Binding-site contacts:
Ligand atom CD contacts residue TRP130 of chain 1.A at 3.4 Å (hydrophobic).
Ligand atom CA contacts residue HIS141 of chain 1.A at 3.8 Å.
Ligand atom CG contacts residue HIS141 of chain 1.A at 3.6 Å.
Ligand atom CG contacts residue GLN95 of chain 1.A at 3.7 Å.
Ligand atom N contacts residue HIS141 of chain 1.A at 3.6 Å.
Ligand atom C contacts residue ASP143 of chain 1.A at 2.8 Å.
Ligand atom NE contacts residue SER138 of chain 1.A at 2.6 Å (h-bond).
Ligand atom C contacts residue HIS141 of chain 1.A at 3.5 Å.
Ligand atom CQ1 contacts residue GLU58 of chain 1.A at 3.8 Å.
Ligand atom O contacts residue ASP143 of chain 1.A at 2.5 Å (salt-bridge).
Ligand atom CG contacts residue AKG1 of chain 1.C at 3.6 Å.
Ligand atom CZ contacts residue SER138 of chain 1.A at 3.6 Å.
Ligand atom O contacts residue HIS141 of chain 1.A at 2.9 Å (h-bond).
Ligand atom CB contacts residue HIS141 of chain 1.A at 3.2 Å.
Ligand atom NH2 contacts residue GLN95 of chain 1.A at 3.4 Å (h-bond).
Ligand atom OXT contacts residue TRP234 of chain 1.A at 3.5 Å.
Ligand atom CA contacts residue GLN95 of chain 1.A at 3.4 Å.
Ligand atom NE contacts residue TRP130 of chain 1.A at 3.6 Å.
Ligand atom O contacts residue ZN1 of chain 1.D at 2.7 Å.
Ligand atom NH1 contacts residue SER138 of chain 1.A at 3.7 Å.
Ligand atom CD contacts residue AKG1 of chain 1.C at 3.1 Å.
Ligand atom CQ1 contacts residue SER138 of chain 1.A at 3.1 Å.
Ligand atom CQ2 contacts residue GLN95 of chain 1.A at 3.4 Å.
Ligand atom CZ contacts residue GLU58 of chain 1.A at 4.0 Å.
Ligand atom NH2 contacts residue TRP130 of chain 1.A at 3.9 Å.
Ligand atom OXT contacts residue ASP143 of chain 1.A at 2.7 Å (salt-bridge).
Ligand atom CQ1 contacts residue ILE137 of chain 1.A at 3.4 Å (hydrophobic).
Ligand atom O contacts residue AKG1 of chain 1.C at 3.6 Å (h-bond).
Ligand atom CD contacts residue SER138 of chain 1.A at 3.3 Å.
Ligand atom C contacts residue ZN1 of chain 1.D at 3.9 Å.
Ligand atom CQ2 contacts residue GLU58 of chain 1.A at 2.8 Å.
Ligand atom C contacts residue TRP234 of chain 1.A at 4.0 Å (hydrophobic).
Ligand atom CD contacts residue HIS141 of chain 1.A at 3.4 Å.
Ligand atom CZ contacts residue TRP130 of chain 1.A at 3.8 Å (hydrophobic).
Ligand atom C contacts residue GLN95 of chain 1.A at 3.7 Å.
Ligand atom CQ1 contacts residue PRO139 of chain 1.A at 4.0 Å (hydrophobic).
Ligand atom O contacts residue TRP234 of chain 1.A at 3.5 Å.
Ligand atom NH1 contacts residue GLU58 of chain 1.A at 3.1 Å (salt-bridge).
Ligand atom OXT contacts residue GLN95 of chain 1.A at 3.3 Å (h-bond).
Ligand atom CG contacts residue TRP130 of chain 1.A at 3.2 Å (hydrophobic).

A small-molecule ligand and the protein it binds are described below.
Small molecule (SMILES): C/N=C(/NC)NCCC[C@H](N)C(=O)O

Sequence of chain 1.A:
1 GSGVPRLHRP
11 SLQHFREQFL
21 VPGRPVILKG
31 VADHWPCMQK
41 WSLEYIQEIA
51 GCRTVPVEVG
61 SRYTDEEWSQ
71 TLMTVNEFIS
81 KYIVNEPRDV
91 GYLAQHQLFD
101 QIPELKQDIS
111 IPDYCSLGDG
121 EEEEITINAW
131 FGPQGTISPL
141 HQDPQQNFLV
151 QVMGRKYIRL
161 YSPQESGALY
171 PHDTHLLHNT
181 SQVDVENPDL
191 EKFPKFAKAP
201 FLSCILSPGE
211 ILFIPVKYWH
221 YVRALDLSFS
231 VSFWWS